Binding-site contacts:
Ligand atom C4 contacts residue ALA643 of chain 1.B at 4.4 Å (hydrophobic).
Ligand atom C15 contacts residue PHE639 of chain 1.B at 4.0 Å (hydrophobic).
Ligand atom C27 contacts residue CLR1 of chain 1.K at 3.7 Å.
Ligand atom O1 contacts residue CLR1 of chain 1.K at 3.4 Å.
Ligand atom C7 contacts residue PHE639 of chain 1.B at 4.5 Å (hydrophobic).
Ligand atom C7 contacts residue PHE640 of chain 1.B at 3.6 Å (hydrophobic).
Ligand atom C17 contacts residue CLR1 of chain 1.K at 4.2 Å.
Ligand atom C16 contacts residue CLR1 of chain 1.K at 4.1 Å.
Ligand atom C15 contacts residue CYS636 of chain 1.B at 4.2 Å (hydrophobic).
Ligand atom C22 contacts residue CLR1 of chain 1.K at 4.3 Å.
Ligand atom C16 contacts residue CYS636 of chain 1.B at 4.3 Å (hydrophobic).
Ligand atom C4 contacts residue CLR1 of chain 1.K at 4.3 Å.
Ligand atom C3 contacts residue CLR1 of chain 1.K at 3.6 Å.
Ligand atom C18 contacts residue PHE639 of chain 1.B at 4.3 Å (hydrophobic).
Ligand atom C6 contacts residue PHE640 of chain 1.B at 4.0 Å (hydrophobic).

Sequence of chain 1.B:
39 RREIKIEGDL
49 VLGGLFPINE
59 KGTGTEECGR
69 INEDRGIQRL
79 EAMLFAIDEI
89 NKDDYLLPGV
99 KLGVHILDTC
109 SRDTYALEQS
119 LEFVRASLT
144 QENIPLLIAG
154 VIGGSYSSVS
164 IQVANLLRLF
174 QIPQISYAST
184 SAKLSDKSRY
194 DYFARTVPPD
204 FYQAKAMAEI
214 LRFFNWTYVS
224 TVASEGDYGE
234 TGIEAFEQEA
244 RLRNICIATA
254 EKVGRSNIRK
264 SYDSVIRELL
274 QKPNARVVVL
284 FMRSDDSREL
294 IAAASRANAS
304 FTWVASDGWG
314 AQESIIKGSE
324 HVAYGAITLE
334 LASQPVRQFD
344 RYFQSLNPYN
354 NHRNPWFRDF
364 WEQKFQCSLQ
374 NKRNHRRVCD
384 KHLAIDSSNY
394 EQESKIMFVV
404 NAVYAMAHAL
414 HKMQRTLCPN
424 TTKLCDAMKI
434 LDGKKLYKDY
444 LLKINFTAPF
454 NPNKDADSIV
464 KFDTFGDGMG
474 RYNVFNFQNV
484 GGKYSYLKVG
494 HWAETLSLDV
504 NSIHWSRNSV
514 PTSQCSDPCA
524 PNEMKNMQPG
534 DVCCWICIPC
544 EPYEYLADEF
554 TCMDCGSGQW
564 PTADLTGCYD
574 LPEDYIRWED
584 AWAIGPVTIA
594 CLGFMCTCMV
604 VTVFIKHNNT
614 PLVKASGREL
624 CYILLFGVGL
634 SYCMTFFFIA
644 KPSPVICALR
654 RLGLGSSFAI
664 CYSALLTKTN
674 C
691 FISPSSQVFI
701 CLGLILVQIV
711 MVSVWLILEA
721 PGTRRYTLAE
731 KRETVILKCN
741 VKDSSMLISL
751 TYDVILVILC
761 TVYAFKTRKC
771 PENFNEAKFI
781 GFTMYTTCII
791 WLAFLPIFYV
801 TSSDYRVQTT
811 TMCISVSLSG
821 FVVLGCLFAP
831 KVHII

The protein below binds the small molecule below.
Small molecule (SMILES): CC(C)CCC[C@@H](C)[C@H]1CC[C@H]2[C@@H]3CC=C4C[C@@H](O)CC[C@]4(C)[C@H]3CC[C@]12C